A protein and the small-molecule ligand that binds it are described below.
Small molecule (SMILES): CC(C)CCC[C@@H](C)[C@H]1CC[C@H]2[C@@H]3CC=C4C[C@@H](OC(=O)CCC(=O)O)CC[C@]4(C)[C@H]3CC[C@]12C

Binding-site contacts:
Ligand atom CBA contacts residue GLU100 of chain 1.B at 4.1 Å.
Ligand atom CAN contacts residue GLU100 of chain 1.B at 4.1 Å.
Ligand atom CAA contacts residue ILE188 of chain 1.B at 3.9 Å (hydrophobic).
Ligand atom CAC contacts residue PRO189 of chain 1.B at 4.4 Å (hydrophobic).
Ligand atom CAB contacts residue ILE138 of chain 1.B at 3.9 Å (hydrophobic).
Ligand atom CAT contacts residue THR134 of chain 1.B at 3.9 Å.
Ligand atom CAM contacts residue ARG127 of chain 1.B at 4.3 Å.
Ligand atom OAF contacts residue VAL130 of chain 1.B at 4.0 Å.
Ligand atom CAE contacts residue ILE138 of chain 1.B at 4.5 Å (hydrophobic).
Ligand atom CAC contacts residue GLU100 of chain 1.B at 3.7 Å.
Ligand atom CAS contacts residue VAL135 of chain 1.B at 4.3 Å (hydrophobic).
Ligand atom CAD contacts residue THR134 of chain 1.B at 3.9 Å.
Ligand atom CAJ contacts residue ILE192 of chain 1.B at 4.4 Å (hydrophobic).
Ligand atom CBB contacts residue GLU100 of chain 1.B at 4.4 Å.
Ligand atom CAU contacts residue VAL135 of chain 1.B at 4.1 Å (hydrophobic).
Ligand atom CAU contacts residue VAL104 of chain 1.B at 4.3 Å (hydrophobic).
Ligand atom OAG contacts residue VAL130 of chain 1.B at 4.1 Å.
Ligand atom CAB contacts residue GLU100 of chain 1.B at 3.9 Å.
Ligand atom CAC contacts residue CYS103 of chain 1.B at 3.7 Å (hydrophobic).
Ligand atom CAQ contacts residue ILE107 of chain 1.B at 4.2 Å (hydrophobic).
Ligand atom CAJ contacts residue PRO189 of chain 1.B at 4.0 Å (hydrophobic).
Ligand atom CAY contacts residue VAL130 of chain 1.B at 4.0 Å (hydrophobic).
Ligand atom CAL contacts residue ARG127 of chain 1.B at 4.2 Å.
Ligand atom CBC contacts residue ILE131 of chain 1.B at 3.7 Å (hydrophobic).
Ligand atom CAB contacts residue VAL142 of chain 1.B at 4.2 Å (hydrophobic).
Ligand atom CAS contacts residue THR134 of chain 1.B at 4.3 Å.
Ligand atom CAR contacts residue THR134 of chain 1.B at 4.0 Å.
Ligand atom CAB contacts residue ILE184 of chain 1.B at 4.0 Å (hydrophobic).
Ligand atom CAA contacts residue ILE184 of chain 1.B at 3.9 Å (hydrophobic).
Ligand atom CAX contacts residue ARG127 of chain 1.B at 4.1 Å.
Ligand atom CAS contacts residue ILE138 of chain 1.B at 4.2 Å (hydrophobic).
Ligand atom OAW contacts residue ILE131 of chain 1.B at 3.9 Å.
Ligand atom CAM contacts residue VAL130 of chain 1.B at 3.6 Å (hydrophobic).
Ligand atom CAO contacts residue ILE192 of chain 1.B at 4.0 Å (hydrophobic).
Ligand atom OAH contacts residue ARG127 of chain 1.B at 3.2 Å (salt-bridge).
Ligand atom CAU contacts residue ILE138 of chain 1.B at 4.4 Å (hydrophobic).
Ligand atom CBA contacts residue ILE184 of chain 1.B at 3.7 Å (hydrophobic).
Ligand atom CAP contacts residue ILE107 of chain 1.B at 4.4 Å (hydrophobic).
Ligand atom CAT contacts residue ILE131 of chain 1.B at 4.0 Å (hydrophobic).
Ligand atom CAR contacts residue ILE131 of chain 1.B at 4.0 Å (hydrophobic).

Sequence of chain 1.B:
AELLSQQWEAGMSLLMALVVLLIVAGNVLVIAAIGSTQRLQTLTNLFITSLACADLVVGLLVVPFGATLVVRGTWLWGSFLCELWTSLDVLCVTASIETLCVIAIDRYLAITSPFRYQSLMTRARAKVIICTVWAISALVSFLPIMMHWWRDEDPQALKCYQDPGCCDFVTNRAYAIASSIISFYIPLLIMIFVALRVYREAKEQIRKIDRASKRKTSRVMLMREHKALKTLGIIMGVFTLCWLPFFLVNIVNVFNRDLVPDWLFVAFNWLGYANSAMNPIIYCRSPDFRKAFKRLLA